The small molecule below binds the protein below.
Small molecule (SMILES): CC(=O)N[C@@H]1[C@@H](O)[C@H](O)[C@@H](CO)O[C@H]1O

Sequence of chain 1.B:
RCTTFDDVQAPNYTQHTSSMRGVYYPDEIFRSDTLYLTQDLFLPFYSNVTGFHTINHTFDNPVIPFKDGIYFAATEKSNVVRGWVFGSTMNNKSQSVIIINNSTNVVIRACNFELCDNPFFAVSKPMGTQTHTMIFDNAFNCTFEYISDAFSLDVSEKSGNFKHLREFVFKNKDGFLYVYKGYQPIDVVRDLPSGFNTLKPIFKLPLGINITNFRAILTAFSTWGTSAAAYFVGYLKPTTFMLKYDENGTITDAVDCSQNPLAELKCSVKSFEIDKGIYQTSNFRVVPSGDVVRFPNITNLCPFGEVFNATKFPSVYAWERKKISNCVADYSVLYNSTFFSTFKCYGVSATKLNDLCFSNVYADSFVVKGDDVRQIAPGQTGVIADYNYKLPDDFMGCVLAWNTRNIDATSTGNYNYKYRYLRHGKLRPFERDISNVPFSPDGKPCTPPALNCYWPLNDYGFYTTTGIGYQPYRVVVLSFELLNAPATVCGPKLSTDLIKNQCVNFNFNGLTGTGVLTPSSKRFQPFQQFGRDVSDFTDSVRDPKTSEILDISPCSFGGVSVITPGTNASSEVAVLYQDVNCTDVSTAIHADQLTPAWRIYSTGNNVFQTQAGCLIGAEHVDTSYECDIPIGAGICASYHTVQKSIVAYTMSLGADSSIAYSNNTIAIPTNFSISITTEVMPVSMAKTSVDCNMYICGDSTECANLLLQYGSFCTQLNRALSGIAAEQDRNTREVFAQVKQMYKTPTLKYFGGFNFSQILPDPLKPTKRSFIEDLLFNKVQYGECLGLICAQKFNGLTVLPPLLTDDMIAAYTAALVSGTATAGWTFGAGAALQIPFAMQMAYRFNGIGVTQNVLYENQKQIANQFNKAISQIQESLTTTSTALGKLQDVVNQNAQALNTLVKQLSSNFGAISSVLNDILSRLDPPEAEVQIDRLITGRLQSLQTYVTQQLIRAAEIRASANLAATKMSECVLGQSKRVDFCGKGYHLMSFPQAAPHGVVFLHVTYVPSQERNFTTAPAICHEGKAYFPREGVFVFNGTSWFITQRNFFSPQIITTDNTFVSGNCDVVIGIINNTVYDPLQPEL

Binding-site contacts:
Ligand atom C2 contacts residue THR1065 of chain 1.B at 3.7 Å.
Ligand atom C8 contacts residue ASN1063 of chain 1.B at 3.3 Å.
Ligand atom C1 contacts residue PHE1068 of chain 1.B at 3.9 Å (hydrophobic).
Ligand atom O5 contacts residue ASN1063 of chain 1.B at 2.4 Å (h-bond).
Ligand atom O7 contacts residue THR1065 of chain 1.B at 4.4 Å.
Ligand atom C1 contacts residue THR1065 of chain 1.B at 4.0 Å.
Ligand atom C1 contacts residue ASN1063 of chain 1.B at 1.4 Å.
Ligand atom C3 contacts residue ASN1063 of chain 1.B at 3.7 Å.
Ligand atom C4 contacts residue ASN1063 of chain 1.B at 4.2 Å.
Ligand atom C6 contacts residue PHE1068 of chain 1.B at 3.4 Å (hydrophobic).
Ligand atom N2 contacts residue THR1065 of chain 1.B at 2.8 Å (h-bond).
Ligand atom C7 contacts residue ASN1063 of chain 1.B at 3.8 Å.
Ligand atom C2 contacts residue ASN1063 of chain 1.B at 2.4 Å.
Ligand atom C5 contacts residue ASN1063 of chain 1.B at 3.6 Å.
Ligand atom O7 contacts residue ASN1063 of chain 1.B at 4.3 Å.
Ligand atom O6 contacts residue PHE1068 of chain 1.B at 4.4 Å.
Ligand atom C5 contacts residue PHE1068 of chain 1.B at 3.5 Å (hydrophobic).
Ligand atom C8 contacts residue THR1065 of chain 1.B at 3.2 Å.
Ligand atom O3 contacts residue THR1065 of chain 1.B at 4.2 Å.
Ligand atom C7 contacts residue THR1065 of chain 1.B at 3.3 Å.
Ligand atom C3 contacts residue THR1065 of chain 1.B at 3.8 Å.
Ligand atom N2 contacts residue ASN1063 of chain 1.B at 2.8 Å (h-bond).
Ligand atom O5 contacts residue PHE1068 of chain 1.B at 3.1 Å.